A protein and the small-molecule ligand that binds it are described below.
Small molecule (SMILES): COc1ccc(C(=O)NCCn2cc(C(=O)N[C@@H](CC(C)C)B(O)O)nn2)c(OC)c1OC

Binding-site contacts:
Ligand atom C1 contacts residue LYS105 of chain 1.K at 3.9 Å.
Ligand atom C contacts residue LYS105 of chain 1.K at 4.0 Å.
Ligand atom O contacts residue SER93 of chain 1.K at 2.9 Å (h-bond).
Ligand atom O6 contacts residue SER118 of chain 1.K at 4.0 Å.
Ligand atom C contacts residue GLY119 of chain 1.K at 3.6 Å.
Ligand atom N contacts residue THR73 of chain 1.K at 3.8 Å.
Ligand atom N3 contacts residue GLY119 of chain 1.K at 3.1 Å (h-bond).
Ligand atom C4 contacts residue ALA121 of chain 1.K at 3.9 Å (hydrophobic).
Ligand atom B contacts residue GLY119 of chain 1.K at 4.0 Å.
Ligand atom N3 contacts residue CYS120 of chain 1.K at 3.5 Å.
Ligand atom C contacts residue ARG91 of chain 1.K at 4.1 Å.
Ligand atom C1 contacts residue GLY119 of chain 1.K at 3.8 Å.
Ligand atom O5 contacts residue TYR241 of chain 1.K at 3.6 Å.
Ligand atom O6 contacts residue THR73 of chain 1.K at 2.5 Å (h-bond).
Ligand atom N2 contacts residue CYS120 of chain 1.K at 3.7 Å.
Ligand atom B contacts residue THR73 of chain 1.K at 1.4 Å.
Ligand atom N contacts residue GLY119 of chain 1.K at 2.8 Å (h-bond).
Ligand atom C2 contacts residue ALA121 of chain 1.K at 3.7 Å (hydrophobic).
Ligand atom N2 contacts residue ALA121 of chain 1.K at 3.5 Å (h-bond).
Ligand atom C contacts residue THR73 of chain 1.K at 2.5 Å.
Ligand atom C6 contacts residue GLY119 of chain 1.K at 3.6 Å.
Ligand atom C7 contacts residue SER93 of chain 1.K at 3.6 Å.
Ligand atom O6 contacts residue GLY119 of chain 1.K at 2.9 Å (h-bond).
Ligand atom O5 contacts residue SER93 of chain 1.K at 3.8 Å.
Ligand atom C10 contacts residue SER93 of chain 1.K at 4.1 Å.
Ligand atom C3 contacts residue ALA121 of chain 1.K at 3.5 Å (hydrophobic).
Ligand atom C9 contacts residue ALA94 of chain 1.K at 4.0 Å (hydrophobic).
Ligand atom O1 contacts residue SER93 of chain 1.K at 3.0 Å (h-bond).
Ligand atom C5 contacts residue SER93 of chain 1.K at 4.1 Å.
Ligand atom C1 contacts residue THR73 of chain 1.K at 2.9 Å.
Ligand atom O1 contacts residue GLY95 of chain 1.K at 4.0 Å.
Ligand atom O5 contacts residue ARG91 of chain 1.K at 4.0 Å.
Ligand atom B contacts residue LYS105 of chain 1.K at 3.8 Å.
Ligand atom O5 contacts residue THR73 of chain 1.K at 2.4 Å (h-bond).
Ligand atom N3 contacts residue ALA121 of chain 1.K at 2.9 Å (h-bond).
Ligand atom C5 contacts residue GLY119 of chain 1.K at 3.5 Å.
Ligand atom C4 contacts residue MET117 of chain 1.K at 3.9 Å (hydrophobic).
Ligand atom O contacts residue ALA92 of chain 1.K at 3.3 Å.
Ligand atom C17 contacts residue TYR241 of chain 1.K at 4.1 Å (hydrophobic).
Ligand atom C2 contacts residue GLY119 of chain 1.K at 4.1 Å.

Sequence of chain 1.K:
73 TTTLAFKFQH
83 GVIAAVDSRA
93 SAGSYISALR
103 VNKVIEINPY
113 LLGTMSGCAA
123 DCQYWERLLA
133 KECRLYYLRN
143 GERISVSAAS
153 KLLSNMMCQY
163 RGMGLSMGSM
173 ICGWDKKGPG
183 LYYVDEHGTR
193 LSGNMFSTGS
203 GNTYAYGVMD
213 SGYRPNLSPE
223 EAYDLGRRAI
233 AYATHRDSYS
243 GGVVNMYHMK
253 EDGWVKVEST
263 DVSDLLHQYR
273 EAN